Sequence of chain 1.D:
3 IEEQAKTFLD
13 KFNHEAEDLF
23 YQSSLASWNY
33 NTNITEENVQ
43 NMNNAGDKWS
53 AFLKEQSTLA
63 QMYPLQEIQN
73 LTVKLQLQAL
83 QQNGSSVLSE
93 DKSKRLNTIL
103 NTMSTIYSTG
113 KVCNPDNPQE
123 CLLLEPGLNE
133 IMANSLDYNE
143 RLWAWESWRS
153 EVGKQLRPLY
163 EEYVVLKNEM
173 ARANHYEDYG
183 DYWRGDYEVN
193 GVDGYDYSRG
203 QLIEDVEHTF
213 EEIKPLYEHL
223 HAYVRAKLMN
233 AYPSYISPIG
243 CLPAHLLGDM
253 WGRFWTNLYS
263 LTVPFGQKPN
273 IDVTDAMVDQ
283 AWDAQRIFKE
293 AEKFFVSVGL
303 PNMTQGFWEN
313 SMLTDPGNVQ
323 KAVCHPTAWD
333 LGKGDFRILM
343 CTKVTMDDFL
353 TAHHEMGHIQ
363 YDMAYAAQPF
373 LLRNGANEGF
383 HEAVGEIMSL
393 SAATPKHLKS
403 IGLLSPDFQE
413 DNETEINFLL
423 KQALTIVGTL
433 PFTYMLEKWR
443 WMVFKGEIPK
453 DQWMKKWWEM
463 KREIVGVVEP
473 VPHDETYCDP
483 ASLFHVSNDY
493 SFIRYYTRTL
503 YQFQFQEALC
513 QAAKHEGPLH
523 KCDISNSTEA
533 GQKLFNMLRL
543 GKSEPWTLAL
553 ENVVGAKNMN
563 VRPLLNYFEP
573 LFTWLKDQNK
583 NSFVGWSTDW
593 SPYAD

Binding-site contacts:
Ligand atom C2 contacts residue ASN304 of chain 1.D at 2.5 Å.
Ligand atom C4 contacts residue ASN304 of chain 1.D at 4.2 Å.
Ligand atom O5 contacts residue ASN304 of chain 1.D at 2.4 Å (h-bond).
Ligand atom C5 contacts residue ASN304 of chain 1.D at 3.7 Å.
Ligand atom O7 contacts residue ASN304 of chain 1.D at 4.5 Å.
Ligand atom C3 contacts residue ASN304 of chain 1.D at 3.8 Å.
Ligand atom N2 contacts residue ASN304 of chain 1.D at 2.9 Å (h-bond).
Ligand atom C1 contacts residue ASN304 of chain 1.D at 1.4 Å.
Ligand atom C8 contacts residue ASN304 of chain 1.D at 4.4 Å.
Ligand atom C7 contacts residue ASN304 of chain 1.D at 4.0 Å.

A small-molecule ligand and the protein it binds are described below.
Small molecule (SMILES): CC(=O)N[C@@H]1[C@@H](O)[C@H](O)[C@@H](CO)O[C@H]1O